Sequence of chain 1.D:
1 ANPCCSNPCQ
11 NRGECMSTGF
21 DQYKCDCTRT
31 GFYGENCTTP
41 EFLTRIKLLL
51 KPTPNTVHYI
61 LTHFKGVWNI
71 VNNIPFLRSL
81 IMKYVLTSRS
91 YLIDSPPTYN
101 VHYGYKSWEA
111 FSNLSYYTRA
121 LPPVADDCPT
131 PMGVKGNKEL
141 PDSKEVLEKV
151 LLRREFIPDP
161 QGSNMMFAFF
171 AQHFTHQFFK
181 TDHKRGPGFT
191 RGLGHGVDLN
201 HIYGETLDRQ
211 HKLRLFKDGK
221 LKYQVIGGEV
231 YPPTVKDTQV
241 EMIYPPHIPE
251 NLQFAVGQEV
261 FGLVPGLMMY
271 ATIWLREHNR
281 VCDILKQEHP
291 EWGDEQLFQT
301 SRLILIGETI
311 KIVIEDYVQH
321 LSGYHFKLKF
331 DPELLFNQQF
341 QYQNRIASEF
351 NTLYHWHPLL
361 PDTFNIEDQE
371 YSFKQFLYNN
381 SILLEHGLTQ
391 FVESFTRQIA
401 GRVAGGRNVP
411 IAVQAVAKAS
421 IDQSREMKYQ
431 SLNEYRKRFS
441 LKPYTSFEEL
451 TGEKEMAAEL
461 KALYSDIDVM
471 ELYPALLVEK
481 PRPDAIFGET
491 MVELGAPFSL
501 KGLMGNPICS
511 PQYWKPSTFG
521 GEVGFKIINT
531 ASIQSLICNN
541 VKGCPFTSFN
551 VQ

Binding-site contacts:
Ligand atom C7 contacts residue MET491 of chain 1.D at 3.9 Å (hydrophobic).
Ligand atom C17 contacts residue PHE350 of chain 1.D at 3.8 Å (hydrophobic).
Ligand atom C17 contacts residue SER499 of chain 1.D at 3.7 Å.
Ligand atom O4 contacts residue LEU353 of chain 1.D at 2.9 Å (h-bond).
Ligand atom O5 contacts residue TYR317 of chain 1.D at 2.8 Å.
Ligand atom C10 contacts residue PHE350 of chain 1.D at 3.1 Å (hydrophobic).
Ligand atom O3 contacts residue MET491 of chain 1.D at 3.8 Å.
Ligand atom C8 contacts residue TRP356 of chain 1.D at 3.7 Å (hydrophobic).
Ligand atom O4 contacts residue TYR354 of chain 1.D at 2.7 Å.
Ligand atom C20 contacts residue SER499 of chain 1.D at 3.8 Å.
Ligand atom C19 contacts residue PHE174 of chain 1.D at 3.8 Å (hydrophobic).
Ligand atom C9 contacts residue LEU353 of chain 1.D at 3.5 Å (hydrophobic).
Ligand atom O3 contacts residue TRP356 of chain 1.D at 3.4 Å (h-bond).
Ligand atom C12 contacts residue TRP356 of chain 1.D at 3.1 Å (hydrophobic).
Ligand atom O3 contacts residue LEU353 of chain 1.D at 2.8 Å (h-bond).
Ligand atom C18 contacts residue LEU503 of chain 1.D at 3.5 Å (hydrophobic).
Ligand atom C6 contacts residue MET491 of chain 1.D at 3.7 Å (hydrophobic).
Ligand atom C20 contacts residue LEU503 of chain 1.D at 3.7 Å (hydrophobic).
Ligand atom C6 contacts residue GLY495 of chain 1.D at 3.3 Å.
Ligand atom C7 contacts residue TRP356 of chain 1.D at 3.5 Å (hydrophobic).
Ligand atom C3 contacts residue LEU321 of chain 1.D at 3.6 Å (hydrophobic).
Ligand atom C20 contacts residue GLY502 of chain 1.D at 3.5 Å.
Ligand atom C2 contacts residue LEU321 of chain 1.D at 3.6 Å (hydrophobic).
Ligand atom C18 contacts residue PHE350 of chain 1.D at 3.6 Å (hydrophobic).
Ligand atom C11 contacts residue TYR354 of chain 1.D at 3.5 Å (hydrophobic).
Ligand atom O2 contacts residue VAL492 of chain 1.D at 3.7 Å.
Ligand atom C15 contacts residue TYR317 of chain 1.D at 3.4 Å (hydrophobic).
Ligand atom C3 contacts residue PHE487 of chain 1.D at 3.9 Å (hydrophobic).
Ligand atom C4 contacts residue LEU321 of chain 1.D at 3.5 Å (hydrophobic).
Ligand atom C11 contacts residue TRP356 of chain 1.D at 3.6 Å (hydrophobic).
Ligand atom O4 contacts residue TRP356 of chain 1.D at 3.0 Å (h-bond).
Ligand atom O1 contacts residue SER322 of chain 1.D at 2.9 Å.
Ligand atom C10 contacts residue TYR354 of chain 1.D at 3.8 Å (hydrophobic).
Ligand atom C18 contacts residue SER499 of chain 1.D at 3.3 Å.
Ligand atom O5 contacts residue VAL318 of chain 1.D at 3.3 Å.
Ligand atom C17 contacts residue PHE174 of chain 1.D at 3.4 Å (hydrophobic).
Ligand atom C3 contacts residue VAL492 of chain 1.D at 3.9 Å (hydrophobic).
Ligand atom C16 contacts residue SER499 of chain 1.D at 3.0 Å.
Ligand atom C19 contacts residue PHE178 of chain 1.D at 3.4 Å (hydrophobic).
Ligand atom O3 contacts residue TYR354 of chain 1.D at 3.1 Å (h-bond).

The small molecule below binds the protein below.
Small molecule (SMILES): CCCCC[C@@H](/C=C/[C@@H]1[C@@H](C/C=C\CCCC(=O)O)[C@@H]2C[C@H]1OO2)OO